The small molecule below binds the protein below.
Small molecule (SMILES): Cc1cccnc1O

Binding-site contacts:
Ligand atom C2 contacts residue ALA244 of chain 3.A at 3.9 Å (hydrophobic).
Ligand atom O contacts residue VAL219 of chain 3.A at 3.9 Å.
Ligand atom C2 contacts residue TYR202 of chain 3.A at 4.0 Å (hydrophobic).
Ligand atom N contacts residue ALA119 of chain 3.A at 4.2 Å.
Ligand atom C2 contacts residue GLY120 of chain 3.A at 4.0 Å.
Ligand atom C2 contacts residue VAL262 of chain 3.A at 3.8 Å (hydrophobic).
Ligand atom C3 contacts residue ASN245 of chain 3.A at 3.1 Å.
Ligand atom C3 contacts residue VAL262 of chain 3.A at 4.3 Å (hydrophobic).
Ligand atom C2 contacts residue ASN245 of chain 3.A at 4.4 Å.
Ligand atom O contacts residue GLU203 of chain 3.A at 4.0 Å.
Ligand atom C5 contacts residue VAL219 of chain 3.A at 4.1 Å (hydrophobic).
Ligand atom N contacts residue TYR202 of chain 3.A at 3.6 Å.
Ligand atom N contacts residue VAL219 of chain 3.A at 4.1 Å.
Ligand atom O contacts residue GLY220 of chain 3.A at 3.7 Å.
Ligand atom C1 contacts residue GLY120 of chain 3.A at 4.0 Å.
Ligand atom C1 contacts residue ALA119 of chain 3.A at 3.9 Å (hydrophobic).
Ligand atom C3 contacts residue ALA244 of chain 3.A at 3.9 Å (hydrophobic).
Ligand atom N contacts residue GLU203 of chain 3.A at 2.9 Å (salt-bridge).
Ligand atom C5 contacts residue GLU203 of chain 3.A at 3.9 Å.
Ligand atom C2 contacts residue ALA119 of chain 3.A at 3.8 Å (hydrophobic).
Ligand atom C5 contacts residue ALA119 of chain 3.A at 4.2 Å (hydrophobic).
Ligand atom C contacts residue TYR202 of chain 3.A at 4.3 Å (hydrophobic).
Ligand atom C4 contacts residue GLU203 of chain 3.A at 3.3 Å.
Ligand atom C3 contacts residue GLY120 of chain 3.A at 3.7 Å.
Ligand atom C contacts residue LEU118 of chain 3.A at 3.3 Å (hydrophobic).
Ligand atom C4 contacts residue GLY120 of chain 3.A at 3.4 Å.
Ligand atom C5 contacts residue TYR202 of chain 3.A at 3.7 Å (hydrophobic).
Ligand atom C contacts residue ALA119 of chain 3.A at 4.0 Å (hydrophobic).
Ligand atom C4 contacts residue ALA119 of chain 3.A at 4.1 Å (hydrophobic).
Ligand atom C3 contacts residue ALA119 of chain 3.A at 3.9 Å (hydrophobic).
Ligand atom C3 contacts residue TYR202 of chain 3.A at 4.3 Å (hydrophobic).
Ligand atom C1 contacts residue LEU118 of chain 3.A at 4.2 Å (hydrophobic).
Ligand atom O contacts residue TYR202 of chain 3.A at 4.1 Å.
Ligand atom C4 contacts residue ASN245 of chain 3.A at 3.4 Å.
Ligand atom C1 contacts residue TYR202 of chain 3.A at 3.8 Å (hydrophobic).
Ligand atom C5 contacts residue GLY120 of chain 3.A at 3.8 Å.
Ligand atom C3 contacts residue ILE257 of chain 3.A at 4.1 Å (hydrophobic).
Ligand atom C4 contacts residue TYR202 of chain 3.A at 4.0 Å (hydrophobic).
Ligand atom O contacts residue MET221 of chain 3.A at 3.7 Å.
Ligand atom N contacts residue GLY120 of chain 3.A at 3.5 Å (h-bond).

Sequence of chain 3.A:
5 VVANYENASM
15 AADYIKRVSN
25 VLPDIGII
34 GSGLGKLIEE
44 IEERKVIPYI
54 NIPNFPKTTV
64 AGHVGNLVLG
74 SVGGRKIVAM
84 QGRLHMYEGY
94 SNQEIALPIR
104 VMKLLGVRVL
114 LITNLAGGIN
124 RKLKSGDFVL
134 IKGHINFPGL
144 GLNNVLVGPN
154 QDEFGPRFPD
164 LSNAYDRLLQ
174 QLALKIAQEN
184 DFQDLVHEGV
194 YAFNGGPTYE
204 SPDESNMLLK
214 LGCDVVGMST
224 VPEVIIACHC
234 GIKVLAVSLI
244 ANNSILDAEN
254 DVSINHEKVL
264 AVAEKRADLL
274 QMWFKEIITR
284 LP